Sequence of chain 1.B:
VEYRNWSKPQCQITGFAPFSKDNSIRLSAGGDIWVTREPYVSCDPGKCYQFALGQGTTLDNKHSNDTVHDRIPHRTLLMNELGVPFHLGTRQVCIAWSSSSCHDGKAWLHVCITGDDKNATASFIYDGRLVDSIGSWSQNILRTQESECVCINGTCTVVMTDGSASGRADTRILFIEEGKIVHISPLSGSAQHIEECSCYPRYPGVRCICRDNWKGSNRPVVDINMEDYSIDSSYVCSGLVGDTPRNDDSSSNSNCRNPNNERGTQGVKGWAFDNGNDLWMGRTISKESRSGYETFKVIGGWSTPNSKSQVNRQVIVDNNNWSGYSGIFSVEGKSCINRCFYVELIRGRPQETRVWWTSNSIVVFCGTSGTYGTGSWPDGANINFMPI

The small molecule below binds the protein below.
Small molecule (SMILES): CC(=O)N[C@@H]1[C@@H](O)[C@H](O)[C@@H](CO)O[C@H]1O

Binding-site contacts:
Ligand atom C3 contacts residue TRP356 of chain 1.B at 3.8 Å (hydrophobic).
Ligand atom C4 contacts residue TRP356 of chain 1.B at 4.3 Å (hydrophobic).
Ligand atom N2 contacts residue ASN65 of chain 1.B at 3.0 Å (h-bond).
Ligand atom C8 contacts residue ILE388 of chain 1.B at 3.5 Å (hydrophobic).
Ligand atom C4 contacts residue ASN65 of chain 1.B at 4.2 Å.
Ligand atom C2 contacts residue TRP356 of chain 1.B at 4.2 Å (hydrophobic).
Ligand atom C1 contacts residue ASN65 of chain 1.B at 1.4 Å.
Ligand atom C1 contacts residue TRP356 of chain 1.B at 3.8 Å (hydrophobic).
Ligand atom C5 contacts residue ASN65 of chain 1.B at 3.6 Å.
Ligand atom C5 contacts residue TRP356 of chain 1.B at 3.9 Å (hydrophobic).
Ligand atom C2 contacts residue ASN65 of chain 1.B at 2.5 Å.
Ligand atom N2 contacts residue TRP356 of chain 1.B at 3.6 Å.
Ligand atom C8 contacts residue TRP356 of chain 1.B at 3.6 Å (hydrophobic).
Ligand atom C7 contacts residue TRP356 of chain 1.B at 4.1 Å (hydrophobic).
Ligand atom O7 contacts residue ASN65 of chain 1.B at 4.0 Å.
Ligand atom C7 contacts residue ASN65 of chain 1.B at 3.7 Å.
Ligand atom C3 contacts residue ASN65 of chain 1.B at 3.8 Å.
Ligand atom O5 contacts residue ASN65 of chain 1.B at 2.3 Å (h-bond).
Ligand atom O5 contacts residue TRP356 of chain 1.B at 4.4 Å.
Ligand atom O4 contacts residue TRP356 of chain 1.B at 4.0 Å.
Ligand atom O3 contacts residue TRP356 of chain 1.B at 4.3 Å.